Binding-site contacts:
Ligand atom O5 contacts residue ASN343 of chain 1.E at 2.5 Å (h-bond).
Ligand atom C8 contacts residue ALA340 of chain 1.E at 4.5 Å (hydrophobic).
Ligand atom O6 contacts residue TRP399 of chain 1.E at 3.2 Å.
Ligand atom C6 contacts residue TRP399 of chain 1.E at 4.2 Å (hydrophobic).
Ligand atom C7 contacts residue ASN343 of chain 1.E at 3.2 Å.
Ligand atom C8 contacts residue LYS339 of chain 1.E at 4.3 Å.
Ligand atom C5 contacts residue ASN343 of chain 1.E at 3.8 Å.
Ligand atom O7 contacts residue ASN343 of chain 1.E at 3.1 Å (h-bond).
Ligand atom O5 contacts residue TRP399 of chain 1.E at 3.9 Å.
Ligand atom C8 contacts residue ASN343 of chain 1.E at 4.2 Å.
Ligand atom C2 contacts residue ASN343 of chain 1.E at 2.5 Å.
Ligand atom N2 contacts residue ASN343 of chain 1.E at 2.9 Å (h-bond).
Ligand atom C1 contacts residue ASN343 of chain 1.E at 1.5 Å.
Ligand atom C3 contacts residue ASN343 of chain 1.E at 3.9 Å.
Ligand atom C4 contacts residue ASN343 of chain 1.E at 4.4 Å.

Sequence of chain 1.E:
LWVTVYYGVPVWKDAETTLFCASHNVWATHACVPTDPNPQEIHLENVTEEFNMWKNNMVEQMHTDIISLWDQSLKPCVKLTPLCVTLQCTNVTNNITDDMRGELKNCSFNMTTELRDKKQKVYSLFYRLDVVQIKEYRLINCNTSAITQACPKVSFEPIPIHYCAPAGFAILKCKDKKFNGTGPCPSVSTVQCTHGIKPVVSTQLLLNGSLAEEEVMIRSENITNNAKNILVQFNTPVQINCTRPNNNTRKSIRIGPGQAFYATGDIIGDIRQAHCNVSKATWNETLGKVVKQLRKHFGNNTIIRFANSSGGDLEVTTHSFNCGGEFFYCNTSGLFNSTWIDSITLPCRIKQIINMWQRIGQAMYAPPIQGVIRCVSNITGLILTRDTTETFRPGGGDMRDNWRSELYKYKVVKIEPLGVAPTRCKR

The small molecule below binds the protein below.
Small molecule (SMILES): CC(=O)N[C@@H]1[C@@H](O)[C@H](O)[C@@H](CO)O[C@H]1O